A protein and the small-molecule ligand that binds it are described below.
Small molecule (SMILES): CC(=O)N[C@@H]1[C@@H](O)[C@H](O)[C@@H](CO)O[C@H]1O

Sequence of chain 1.A:
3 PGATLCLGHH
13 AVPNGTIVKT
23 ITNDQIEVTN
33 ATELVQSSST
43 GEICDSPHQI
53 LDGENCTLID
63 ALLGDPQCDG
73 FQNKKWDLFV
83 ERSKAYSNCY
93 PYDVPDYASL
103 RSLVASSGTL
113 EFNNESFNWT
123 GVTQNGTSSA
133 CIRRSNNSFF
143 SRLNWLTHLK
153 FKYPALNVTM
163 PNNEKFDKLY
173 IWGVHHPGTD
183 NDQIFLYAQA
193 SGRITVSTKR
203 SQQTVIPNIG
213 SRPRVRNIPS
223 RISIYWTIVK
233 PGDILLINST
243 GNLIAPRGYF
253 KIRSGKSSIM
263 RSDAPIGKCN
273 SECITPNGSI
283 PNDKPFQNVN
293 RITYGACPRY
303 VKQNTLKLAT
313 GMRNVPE

Binding-site contacts:
Ligand atom C1 contacts residue ASN16 of chain 1.A at 1.4 Å.
Ligand atom N2 contacts residue ASN16 of chain 1.A at 3.0 Å (h-bond).
Ligand atom O5 contacts residue ASN16 of chain 1.A at 2.4 Å (h-bond).
Ligand atom C7 contacts residue ASN16 of chain 1.A at 3.2 Å.
Ligand atom C8 contacts residue ASN32 of chain 1.A at 4.0 Å.
Ligand atom C3 contacts residue ASN16 of chain 1.A at 3.8 Å.
Ligand atom O7 contacts residue ASN16 of chain 1.A at 3.4 Å (h-bond).
Ligand atom C8 contacts residue THR31 of chain 1.A at 3.6 Å.
Ligand atom C4 contacts residue ASN16 of chain 1.A at 4.2 Å.
Ligand atom O7 contacts residue THR18 of chain 1.A at 4.1 Å.
Ligand atom C7 contacts residue THR18 of chain 1.A at 4.0 Å.
Ligand atom C2 contacts residue ASN16 of chain 1.A at 2.5 Å.
Ligand atom C8 contacts residue GLY17 of chain 1.A at 4.3 Å.
Ligand atom C8 contacts residue THR18 of chain 1.A at 2.9 Å.
Ligand atom C5 contacts residue ASN16 of chain 1.A at 3.7 Å.
Ligand atom C8 contacts residue ASN16 of chain 1.A at 3.2 Å.